Binding-site contacts:
Ligand atom CB contacts residue TYR48 of chain 1.A at 4.4 Å (hydrophobic).
Ligand atom NE contacts residue ASP59 of chain 1.A at 2.7 Å (salt-bridge).
Ligand atom NH1 contacts residue ASP59 of chain 1.A at 3.1 Å (salt-bridge).
Ligand atom NH1 contacts residue GLU55 of chain 1.A at 3.6 Å.
Ligand atom NH2 contacts residue GLU55 of chain 1.A at 3.6 Å.
Ligand atom OXT contacts residue ARG47 of chain 1.A at 3.6 Å.
Ligand atom CG contacts residue ASP59 of chain 1.A at 4.3 Å.
Ligand atom O contacts residue TYR48 of chain 1.A at 3.6 Å (h-bond).
Ligand atom CD contacts residue ASP59 of chain 1.A at 3.5 Å.
Ligand atom OXT contacts residue TYR48 of chain 1.A at 4.0 Å.
Ligand atom N contacts residue TYR48 of chain 1.A at 4.4 Å.
Ligand atom CG contacts residue GLU55 of chain 1.A at 3.8 Å.
Ligand atom NE contacts residue TYR48 of chain 1.A at 4.3 Å.
Ligand atom O contacts residue ASP59 of chain 1.A at 4.3 Å.
Ligand atom NE contacts residue GLU55 of chain 1.A at 4.0 Å.
Ligand atom NH1 contacts residue LEU58 of chain 1.A at 4.4 Å.
Ligand atom CG contacts residue TYR48 of chain 1.A at 4.0 Å (hydrophobic).
Ligand atom CZ contacts residue ASP59 of chain 1.A at 3.5 Å.
Ligand atom N contacts residue ARG47 of chain 1.A at 2.4 Å (salt-bridge).
Ligand atom CA contacts residue TYR48 of chain 1.A at 3.6 Å (hydrophobic).
Ligand atom CZ contacts residue GLU55 of chain 1.A at 3.8 Å.
Ligand atom C contacts residue TYR48 of chain 1.A at 3.7 Å (hydrophobic).
Ligand atom C contacts residue ARG47 of chain 1.A at 4.2 Å.
Ligand atom CA contacts residue ARG47 of chain 1.A at 3.5 Å.
Ligand atom CD contacts residue TYR48 of chain 1.A at 4.4 Å (hydrophobic).

A small-molecule ligand and the protein it binds are described below.
Small molecule (SMILES): NC(=[NH2+])NCCC[C@H](N)C(=O)O

Sequence of chain 1.A:
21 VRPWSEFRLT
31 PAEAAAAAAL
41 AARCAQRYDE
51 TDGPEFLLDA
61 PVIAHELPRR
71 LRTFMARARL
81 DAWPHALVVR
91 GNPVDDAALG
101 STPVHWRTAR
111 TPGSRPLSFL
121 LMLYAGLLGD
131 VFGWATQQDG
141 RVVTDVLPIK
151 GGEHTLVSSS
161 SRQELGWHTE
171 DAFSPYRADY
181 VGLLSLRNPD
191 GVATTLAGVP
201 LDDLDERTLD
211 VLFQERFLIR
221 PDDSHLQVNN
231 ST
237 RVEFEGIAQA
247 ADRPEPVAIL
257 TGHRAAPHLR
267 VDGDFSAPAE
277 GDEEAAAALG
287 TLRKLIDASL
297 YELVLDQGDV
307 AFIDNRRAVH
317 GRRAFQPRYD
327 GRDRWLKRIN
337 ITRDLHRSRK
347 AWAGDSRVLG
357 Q